A small-molecule ligand and the protein it binds are described below.
Small molecule (SMILES): CN(C)CCCC(=O)Nc1ccc(C(=O)Nc2cccc(Nc3nccc(-c4cccnc4)n3)c2)cc1

Sequence of chain 1.A:
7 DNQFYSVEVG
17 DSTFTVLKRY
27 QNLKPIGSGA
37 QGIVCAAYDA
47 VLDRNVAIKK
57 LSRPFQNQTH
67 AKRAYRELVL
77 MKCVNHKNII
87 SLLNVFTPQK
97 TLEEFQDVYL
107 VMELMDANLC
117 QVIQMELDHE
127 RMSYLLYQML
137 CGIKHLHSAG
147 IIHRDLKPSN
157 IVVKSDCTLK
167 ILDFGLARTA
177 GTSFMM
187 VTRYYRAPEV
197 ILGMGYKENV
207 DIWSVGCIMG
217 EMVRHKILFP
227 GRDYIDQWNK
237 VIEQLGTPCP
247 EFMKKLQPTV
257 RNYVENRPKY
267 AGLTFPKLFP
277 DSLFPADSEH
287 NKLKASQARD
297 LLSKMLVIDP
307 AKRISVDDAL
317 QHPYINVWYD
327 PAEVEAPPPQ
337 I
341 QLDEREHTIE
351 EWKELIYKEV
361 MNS

Binding-site contacts:
Ligand atom N35 contacts residue SER155 of chain 1.A at 3.8 Å.
Ligand atom C37 contacts residue TYR191 of chain 1.A at 3.0 Å (hydrophobic).
Ligand atom N08 contacts residue ILE32 of chain 1.A at 3.8 Å.
Ligand atom N20 contacts residue ASN114 of chain 1.A at 3.3 Å (h-bond).
Ligand atom C16 contacts residue MET111 of chain 1.A at 3.8 Å (hydrophobic).
Ligand atom N11 contacts residue MET111 of chain 1.A at 2.8 Å (h-bond).
Ligand atom C16 contacts residue ASP112 of chain 1.A at 3.8 Å.
Ligand atom C34 contacts residue CYS116 of chain 1.A at 2.8 Å (hydrophobic).
Ligand atom N11 contacts residue GLU109 of chain 1.A at 3.8 Å.
Ligand atom C32 contacts residue CYS116 of chain 1.A at 2.7 Å (hydrophobic).
Ligand atom C09 contacts residue LEU168 of chain 1.A at 3.9 Å (hydrophobic).
Ligand atom C10 contacts residue MET111 of chain 1.A at 3.6 Å (hydrophobic).
Ligand atom C03 contacts residue VAL40 of chain 1.A at 3.4 Å (hydrophobic).
Ligand atom N11 contacts residue LEU110 of chain 1.A at 3.8 Å.
Ligand atom C36 contacts residue PRO154 of chain 1.A at 3.7 Å (hydrophobic).
Ligand atom C09 contacts residue ALA53 of chain 1.A at 3.7 Å (hydrophobic).
Ligand atom C23 contacts residue ASN114 of chain 1.A at 3.8 Å.
Ligand atom C12 contacts residue MET111 of chain 1.A at 3.7 Å (hydrophobic).
Ligand atom C14 contacts residue MET111 of chain 1.A at 3.7 Å (hydrophobic).
Ligand atom N29 contacts residue GLN117 of chain 1.A at 3.5 Å (h-bond).
Ligand atom O22 contacts residue ILE32 of chain 1.A at 3.1 Å (h-bond).
Ligand atom N29 contacts residue CYS116 of chain 1.A at 3.5 Å.
Ligand atom C33 contacts residue CYS116 of chain 1.A at 1.8 Å (hydrophobic).
Ligand atom N08 contacts residue VAL158 of chain 1.A at 3.9 Å.
Ligand atom C27 contacts residue GLN117 of chain 1.A at 3.4 Å.
Ligand atom C24 contacts residue ASN114 of chain 1.A at 3.8 Å.
Ligand atom N02 contacts residue VAL40 of chain 1.A at 3.6 Å.
Ligand atom C19 contacts residue ASN114 of chain 1.A at 3.8 Å.
Ligand atom C32 contacts residue SER155 of chain 1.A at 3.5 Å.
Ligand atom N35 contacts residue CYS116 of chain 1.A at 2.9 Å (h-bond).
Ligand atom C05 contacts residue LEU168 of chain 1.A at 3.6 Å (hydrophobic).
Ligand atom N35 contacts residue PRO154 of chain 1.A at 3.9 Å.
Ligand atom C36 contacts residue SER155 of chain 1.A at 3.4 Å.
Ligand atom C10 contacts residue ALA53 of chain 1.A at 3.6 Å (hydrophobic).
Ligand atom O22 contacts residue GLY33 of chain 1.A at 3.5 Å.
Ligand atom C30 contacts residue CYS116 of chain 1.A at 3.7 Å (hydrophobic).
Ligand atom N13 contacts residue MET111 of chain 1.A at 2.8 Å (h-bond).
Ligand atom C10 contacts residue GLU109 of chain 1.A at 3.1 Å.
Ligand atom C04 contacts residue VAL40 of chain 1.A at 3.7 Å (hydrophobic).
Ligand atom C26 contacts residue ASN114 of chain 1.A at 3.5 Å.